Binding-site contacts:
Ligand atom CD2 contacts residue MET49 of chain 1.B at 3.4 Å (hydrophobic).
Ligand atom CE2 contacts residue MET49 of chain 1.B at 3.4 Å (hydrophobic).
Ligand atom OE1 contacts residue PHE140 of chain 1.B at 3.6 Å.
Ligand atom OXT contacts residue ALA145 of chain 1.B at 3.2 Å.
Ligand atom N contacts residue GLN192 of chain 1.B at 3.1 Å (h-bond).
Ligand atom OXT contacts residue HIS41 of chain 1.B at 3.1 Å (h-bond).
Ligand atom CZ contacts residue ARG188 of chain 1.B at 3.1 Å.
Ligand atom O contacts residue GLN189 of chain 1.B at 2.5 Å (h-bond).
Ligand atom CE1 contacts residue ASP187 of chain 1.B at 3.5 Å.
Ligand atom CG2 contacts residue LEU167 of chain 1.B at 3.6 Å (hydrophobic).
Ligand atom OE1 contacts residue HIS163 of chain 1.B at 2.8 Å (h-bond).
Ligand atom NE2 contacts residue PHE140 of chain 1.B at 3.2 Å (h-bond).
Ligand atom O contacts residue SER144 of chain 1.B at 3.1 Å (h-bond).
Ligand atom N contacts residue HIS164 of chain 1.B at 3.3 Å (h-bond).
Ligand atom NE2 contacts residue GLU166 of chain 1.B at 3.3 Å (salt-bridge).
Ligand atom CE2 contacts residue ARG188 of chain 1.B at 3.2 Å.
Ligand atom O contacts residue GLY143 of chain 1.B at 2.8 Å (h-bond).
Ligand atom CZ contacts residue ASP187 of chain 1.B at 3.5 Å.
Ligand atom C contacts residue ALA145 of chain 1.B at 3.3 Å (hydrophobic).
Ligand atom C contacts residue GLN189 of chain 1.B at 3.6 Å.
Ligand atom CG contacts residue MET49 of chain 1.B at 3.5 Å (hydrophobic).
Ligand atom CG2 contacts residue GLN192 of chain 1.B at 3.6 Å.
Ligand atom CE1 contacts residue MET49 of chain 1.B at 3.6 Å (hydrophobic).
Ligand atom O contacts residue THR190 of chain 1.B at 3.5 Å (h-bond).
Ligand atom N contacts residue GLU166 of chain 1.B at 2.9 Å (salt-bridge).
Ligand atom CZ contacts residue MET49 of chain 1.B at 3.5 Å (hydrophobic).
Ligand atom O contacts residue ALA145 of chain 1.B at 2.9 Å (h-bond).
Ligand atom OG contacts residue PRO168 of chain 1.B at 3.6 Å.
Ligand atom CG1 contacts residue GLU166 of chain 1.B at 3.6 Å.
Ligand atom CA contacts residue GLU166 of chain 1.B at 3.5 Å.
Ligand atom O contacts residue MET165 of chain 1.B at 3.3 Å.
Ligand atom NE2 contacts residue LEU141 of chain 1.B at 3.5 Å.
Ligand atom O contacts residue GLN192 of chain 1.B at 2.7 Å (h-bond).
Ligand atom C contacts residue ALA191 of chain 1.B at 3.5 Å (hydrophobic).
Ligand atom CD1 contacts residue MET49 of chain 1.B at 3.6 Å (hydrophobic).
Ligand atom CE1 contacts residue MET165 of chain 1.B at 3.2 Å (hydrophobic).
Ligand atom CE2 contacts residue GLN189 of chain 1.B at 3.6 Å.
Ligand atom O contacts residue ALA191 of chain 1.B at 3.1 Å.
Ligand atom O contacts residue GLU166 of chain 1.B at 2.9 Å (salt-bridge).
Ligand atom N contacts residue GLN189 of chain 1.B at 3.4 Å (h-bond).

This protein binds this small molecule.
Small molecule (SMILES): CC(C)[C@H](NC(=O)CNC(=O)[C@@H]([NH3+])CO)C(=O)N[C@H](C(=O)N[C@@H](Cc1ccccc1)C(=O)N[C@@H](CCC(N)=O)C(=O)O)[C@@H](C)O

Sequence of chain 1.B:
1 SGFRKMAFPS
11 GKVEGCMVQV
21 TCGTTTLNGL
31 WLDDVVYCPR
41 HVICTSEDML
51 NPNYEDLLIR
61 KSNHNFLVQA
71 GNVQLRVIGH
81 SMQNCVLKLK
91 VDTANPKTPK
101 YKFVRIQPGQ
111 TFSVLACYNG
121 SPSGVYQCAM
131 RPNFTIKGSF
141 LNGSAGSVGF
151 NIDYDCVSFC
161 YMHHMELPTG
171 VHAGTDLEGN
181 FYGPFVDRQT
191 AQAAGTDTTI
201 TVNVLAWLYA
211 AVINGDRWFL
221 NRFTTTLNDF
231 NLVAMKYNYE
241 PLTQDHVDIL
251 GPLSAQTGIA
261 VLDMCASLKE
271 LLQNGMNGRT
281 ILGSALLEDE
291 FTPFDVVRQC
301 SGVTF